Sequence of chain 1.A:
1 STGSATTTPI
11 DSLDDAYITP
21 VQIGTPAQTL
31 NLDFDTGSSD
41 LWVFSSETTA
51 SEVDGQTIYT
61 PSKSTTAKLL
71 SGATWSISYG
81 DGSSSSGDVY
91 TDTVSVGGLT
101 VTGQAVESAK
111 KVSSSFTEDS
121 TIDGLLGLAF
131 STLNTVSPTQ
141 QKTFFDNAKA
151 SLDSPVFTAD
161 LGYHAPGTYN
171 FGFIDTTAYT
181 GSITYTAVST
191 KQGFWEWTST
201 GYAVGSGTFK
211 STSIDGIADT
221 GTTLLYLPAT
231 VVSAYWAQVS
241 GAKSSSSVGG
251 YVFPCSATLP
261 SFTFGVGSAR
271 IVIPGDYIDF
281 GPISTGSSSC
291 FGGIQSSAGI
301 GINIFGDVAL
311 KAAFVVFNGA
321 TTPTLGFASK

Binding-site contacts:
Ligand atom C10 contacts residue VAL248 of chain 1.A at 3.6 Å (hydrophobic).
Ligand atom C3 contacts residue PHE280 of chain 1.A at 3.9 Å (hydrophobic).
Ligand atom C contacts residue ILE283 of chain 1.A at 4.0 Å (hydrophobic).
Ligand atom C5 contacts residue LEU224 of chain 1.A at 4.0 Å (hydrophobic).
Ligand atom C5 contacts residue PHE280 of chain 1.A at 3.7 Å (hydrophobic).
Ligand atom N contacts residue ILE283 of chain 1.A at 4.0 Å.
Ligand atom C12 contacts residue VAL248 of chain 1.A at 4.0 Å (hydrophobic).
Ligand atom C1 contacts residue ILE283 of chain 1.A at 4.4 Å (hydrophobic).
Ligand atom N1 contacts residue PRO282 of chain 1.A at 3.2 Å (h-bond).
Ligand atom C2 contacts residue PHE291 of chain 1.A at 3.9 Å (hydrophobic).
Ligand atom C5 contacts residue PHE291 of chain 1.A at 4.3 Å (hydrophobic).
Ligand atom C11 contacts residue VAL248 of chain 1.A at 4.3 Å (hydrophobic).
Ligand atom N1 contacts residue ILE283 of chain 1.A at 4.3 Å.
Ligand atom N contacts residue PHE291 of chain 1.A at 3.6 Å.
Ligand atom C8 contacts residue GLY249 of chain 1.A at 4.4 Å.
Ligand atom C3 contacts residue PHE291 of chain 1.A at 3.4 Å (hydrophobic).
Ligand atom N3 contacts residue PHE291 of chain 1.A at 3.7 Å.
Ligand atom C6 contacts residue PHE291 of chain 1.A at 4.0 Å (hydrophobic).
Ligand atom N1 contacts residue PHE280 of chain 1.A at 2.9 Å (h-bond).
Ligand atom C7 contacts residue VAL248 of chain 1.A at 3.6 Å (hydrophobic).
Ligand atom C8 contacts residue VAL248 of chain 1.A at 4.4 Å (hydrophobic).
Ligand atom C6 contacts residue LEU224 of chain 1.A at 4.1 Å (hydrophobic).
Ligand atom N1 contacts residue GLY281 of chain 1.A at 3.5 Å (h-bond).
Ligand atom C3 contacts residue PRO282 of chain 1.A at 4.2 Å (hydrophobic).
Ligand atom C8 contacts residue PHE291 of chain 1.A at 3.7 Å (hydrophobic).
Ligand atom N contacts residue PRO282 of chain 1.A at 4.3 Å.
Ligand atom C contacts residue PHE291 of chain 1.A at 3.9 Å (hydrophobic).
Ligand atom C4 contacts residue PHE291 of chain 1.A at 3.4 Å (hydrophobic).
Ligand atom C9 contacts residue GLY249 of chain 1.A at 4.1 Å.
Ligand atom C9 contacts residue VAL248 of chain 1.A at 4.1 Å (hydrophobic).
Ligand atom N2 contacts residue PHE280 of chain 1.A at 3.9 Å.
Ligand atom N2 contacts residue PHE291 of chain 1.A at 3.7 Å.
Ligand atom N1 contacts residue PHE291 of chain 1.A at 3.5 Å.
Ligand atom C7 contacts residue PHE291 of chain 1.A at 3.5 Å (hydrophobic).
Ligand atom N5 contacts residue VAL248 of chain 1.A at 4.3 Å.
Ligand atom C5 contacts residue ASP15 of chain 1.A at 3.6 Å.
Ligand atom N4 contacts residue PHE291 of chain 1.A at 3.7 Å.
Ligand atom C5 contacts residue THR223 of chain 1.A at 4.4 Å.
Ligand atom C contacts residue VAL248 of chain 1.A at 3.6 Å (hydrophobic).
Ligand atom N3 contacts residue LEU224 of chain 1.A at 4.4 Å.

A protein and the small-molecule ligand that binds it are described below.
Small molecule (SMILES): C[C@@H](c1nc(N)nc(N(C)C)n1)N1CCCCCC1